Binding-site contacts:
Ligand atom C1 contacts residue THR206 of chain 1.C at 3.7 Å.
Ligand atom C4 contacts residue ASN204 of chain 1.C at 4.2 Å.
Ligand atom C5 contacts residue ASN204 of chain 1.C at 3.7 Å.
Ligand atom C8 contacts residue LYS202 of chain 1.C at 3.9 Å.
Ligand atom C7 contacts residue ASN204 of chain 1.C at 3.5 Å.
Ligand atom N2 contacts residue ASN204 of chain 1.C at 2.9 Å (h-bond).
Ligand atom O5 contacts residue ASN204 of chain 1.C at 2.3 Å (h-bond).
Ligand atom C1 contacts residue ASN204 of chain 1.C at 1.4 Å.
Ligand atom C8 contacts residue ASN204 of chain 1.C at 4.3 Å.
Ligand atom C2 contacts residue ASN204 of chain 1.C at 2.4 Å.
Ligand atom O5 contacts residue THR206 of chain 1.C at 3.7 Å.
Ligand atom O7 contacts residue ASN204 of chain 1.C at 3.3 Å.
Ligand atom C3 contacts residue ASN204 of chain 1.C at 3.8 Å.

The small molecule below binds the protein below.
Small molecule (SMILES): CC(=O)N[C@@H]1[C@@H](O)[C@H](O)[C@@H](CO)O[C@H]1O

Sequence of chain 1.C:
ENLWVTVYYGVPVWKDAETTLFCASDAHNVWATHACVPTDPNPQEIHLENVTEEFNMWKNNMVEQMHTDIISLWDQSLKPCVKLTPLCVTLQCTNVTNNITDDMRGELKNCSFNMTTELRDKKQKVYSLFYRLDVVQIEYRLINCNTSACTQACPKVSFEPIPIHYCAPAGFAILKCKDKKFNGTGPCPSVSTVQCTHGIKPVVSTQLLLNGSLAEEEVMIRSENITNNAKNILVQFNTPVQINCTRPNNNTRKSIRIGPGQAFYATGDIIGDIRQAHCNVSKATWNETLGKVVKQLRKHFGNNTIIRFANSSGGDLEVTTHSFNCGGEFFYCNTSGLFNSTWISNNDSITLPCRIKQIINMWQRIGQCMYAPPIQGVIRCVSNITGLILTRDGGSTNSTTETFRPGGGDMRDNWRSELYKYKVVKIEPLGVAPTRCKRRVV